This small molecule binds to this protein.
Small molecule (SMILES): CC(C)c1onc(-c2c(Cl)cccc2Cl)c1COc1ccc(-c2ccc3nc(C(=O)O)ccc3c2)cc1

Sequence of chain 3.A:
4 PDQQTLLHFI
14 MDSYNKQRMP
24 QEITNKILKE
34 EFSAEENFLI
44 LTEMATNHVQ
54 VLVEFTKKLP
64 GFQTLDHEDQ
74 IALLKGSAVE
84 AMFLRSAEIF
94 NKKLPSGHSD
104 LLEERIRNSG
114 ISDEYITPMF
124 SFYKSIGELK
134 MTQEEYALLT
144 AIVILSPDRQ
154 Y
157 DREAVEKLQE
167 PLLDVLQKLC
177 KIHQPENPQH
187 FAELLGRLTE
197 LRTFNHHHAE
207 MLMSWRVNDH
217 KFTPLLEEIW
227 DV

Binding-site contacts:
Ligand atom C1 contacts residue THR45 of chain 3.A at 3.8 Å.
Ligand atom C35 contacts residue PHE86 of chain 3.A at 3.4 Å (hydrophobic).
Ligand atom CL37 contacts residue HIS204 of chain 3.A at 3.5 Å.
Ligand atom C27 contacts residue LEU97 of chain 3.A at 3.5 Å (hydrophobic).
Ligand atom CL32 contacts residue ILE114 of chain 3.A at 3.8 Å.
Ligand atom N21 contacts residue MET22 of chain 3.A at 3.3 Å.
Ligand atom C19 contacts residue HIS51 of chain 3.A at 3.8 Å.
Ligand atom O28 contacts residue SER99 of chain 3.A at 2.8 Å (h-bond).
Ligand atom C22 contacts residue MET22 of chain 3.A at 3.7 Å (hydrophobic).
Ligand atom C19 contacts residue ARG88 of chain 3.A at 3.6 Å.
Ligand atom C23 contacts residue SER99 of chain 3.A at 3.6 Å.
Ligand atom C3 contacts residue THR45 of chain 3.A at 3.5 Å.
Ligand atom O29 contacts residue ARG88 of chain 3.A at 2.9 Å (salt-bridge).
Ligand atom C3 contacts residue TRP211 of chain 3.A at 3.8 Å (hydrophobic).
Ligand atom C23 contacts residue THR27 of chain 3.A at 3.3 Å.
Ligand atom C33 contacts residue TYR126 of chain 3.A at 3.5 Å (hydrophobic).
Ligand atom C20 contacts residue MET22 of chain 3.A at 3.7 Å (hydrophobic).
Ligand atom N6 contacts residue TRP211 of chain 3.A at 3.6 Å.
Ligand atom O28 contacts residue LEU97 of chain 3.A at 3.4 Å.
Ligand atom C1 contacts residue TRP226 of chain 3.A at 3.7 Å (hydrophobic).
Ligand atom C2 contacts residue THR45 of chain 3.A at 3.7 Å.
Ligand atom C24 contacts residue ILE92 of chain 3.A at 3.6 Å (hydrophobic).
Ligand atom C33 contacts residue MET122 of chain 3.A at 3.9 Å (hydrophobic).
Ligand atom C24 contacts residue THR27 of chain 3.A at 3.8 Å.
Ligand atom C34 contacts residue PHE86 of chain 3.A at 3.6 Å (hydrophobic).
Ligand atom O5 contacts residue HIS204 of chain 3.A at 3.6 Å.
Ligand atom CL37 contacts residue MET85 of chain 3.A at 3.6 Å.
Ligand atom C25 contacts residue ILE92 of chain 3.A at 3.3 Å (hydrophobic).
Ligand atom C27 contacts residue ARG88 of chain 3.A at 3.6 Å.
Ligand atom C9 contacts residue LEU44 of chain 3.A at 3.5 Å (hydrophobic).
Ligand atom C12 contacts residue ALA48 of chain 3.A at 3.7 Å (hydrophobic).
Ligand atom C3 contacts residue PHE41 of chain 3.A at 3.5 Å (hydrophobic).
Ligand atom O5 contacts residue TRP211 of chain 3.A at 3.2 Å.
Ligand atom C2 contacts residue LEU44 of chain 3.A at 3.8 Å (hydrophobic).
Ligand atom C20 contacts residue ILE92 of chain 3.A at 3.5 Å (hydrophobic).
Ligand atom C26 contacts residue ILE92 of chain 3.A at 3.6 Å (hydrophobic).
Ligand atom C18 contacts residue HIS51 of chain 3.A at 3.7 Å.
Ligand atom C34 contacts residue SER89 of chain 3.A at 3.8 Å.
Ligand atom C34 contacts residue TYR126 of chain 3.A at 3.4 Å (hydrophobic).
Ligand atom N6 contacts residue HIS204 of chain 3.A at 3.0 Å (h-bond).